Sequence of chain 5.A:
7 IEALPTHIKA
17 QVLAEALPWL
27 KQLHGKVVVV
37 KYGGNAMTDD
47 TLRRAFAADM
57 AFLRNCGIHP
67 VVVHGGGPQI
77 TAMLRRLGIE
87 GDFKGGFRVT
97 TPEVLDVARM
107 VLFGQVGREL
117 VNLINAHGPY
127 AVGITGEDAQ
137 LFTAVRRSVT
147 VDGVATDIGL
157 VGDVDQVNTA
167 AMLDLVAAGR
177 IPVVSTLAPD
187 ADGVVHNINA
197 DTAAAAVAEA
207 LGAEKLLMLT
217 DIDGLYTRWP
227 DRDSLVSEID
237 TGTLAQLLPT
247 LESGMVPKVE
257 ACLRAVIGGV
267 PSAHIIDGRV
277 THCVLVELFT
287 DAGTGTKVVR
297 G

Binding-site contacts:
Ligand atom C02 contacts residue 98T1 of chain 5.B at 1.2 Å.
Ligand atom I11 contacts residue 98T1 of chain 5.B at 0.3 Å.
Ligand atom C12 contacts residue LEU171 of chain 5.A at 3.8 Å (hydrophobic).
Ligand atom I11 contacts residue VAL128 of chain 5.A at 4.0 Å.
Ligand atom O09 contacts residue 98T1 of chain 5.B at 1.6 Å.
Ligand atom C10 contacts residue 98T1 of chain 5.B at 0.5 Å.
Ligand atom C05 contacts residue 98T1 of chain 5.B at 0.5 Å.
Ligand atom C07 contacts residue ILE130 of chain 2.A at 4.3 Å (hydrophobic).
Ligand atom C04 contacts residue ALA135 of chain 5.A at 4.2 Å (hydrophobic).
Ligand atom C07 contacts residue VAL128 of chain 2.A at 4.3 Å (hydrophobic).
Ligand atom C07 contacts residue ILE130 of chain 5.A at 4.0 Å (hydrophobic).
Ligand atom C02 contacts residue LEU171 of chain 5.A at 4.0 Å (hydrophobic).
Ligand atom C04 contacts residue 98T1 of chain 5.B at 1.7 Å.
Ligand atom C05 contacts residue LEU171 of chain 5.A at 3.9 Å (hydrophobic).
Ligand atom C10 contacts residue LEU171 of chain 2.A at 4.1 Å (hydrophobic).
Ligand atom O09 contacts residue ILE130 of chain 2.A at 3.2 Å.
Ligand atom C05 contacts residue LEU171 of chain 2.A at 4.1 Å (hydrophobic).
Ligand atom O03 contacts residue VAL128 of chain 2.A at 4.1 Å.
Ligand atom C12 contacts residue LEU171 of chain 2.A at 3.6 Å (hydrophobic).
Ligand atom C12 contacts residue 98T1 of chain 5.B at 0.5 Å.
Ligand atom C08 contacts residue ILE130 of chain 2.A at 3.9 Å (hydrophobic).
Ligand atom C10 contacts residue VAL128 of chain 5.A at 4.3 Å (hydrophobic).
Ligand atom C04 contacts residue ARG176 of chain 2.A at 3.4 Å.
Ligand atom O09 contacts residue ASP134 of chain 2.A at 3.9 Å.
Ligand atom C07 contacts residue 98T1 of chain 5.B at 0.5 Å.
Ligand atom C04 contacts residue LEU137 of chain 5.A at 4.3 Å (hydrophobic).
Ligand atom C08 contacts residue VAL128 of chain 5.A at 3.9 Å (hydrophobic).
Ligand atom O01 contacts residue LEU171 of chain 2.A at 4.0 Å.
Ligand atom C08 contacts residue 98T1 of chain 5.B at 0.5 Å.
Ligand atom C06 contacts residue 98T1 of chain 5.B at 0.5 Å.
Ligand atom O01 contacts residue ARG176 of chain 2.A at 4.3 Å.
Ligand atom O03 contacts residue 98T1 of chain 5.B at 0.3 Å.
Ligand atom O09 contacts residue VAL128 of chain 5.A at 3.5 Å.
Ligand atom C04 contacts residue ALA167 of chain 5.A at 4.0 Å (hydrophobic).
Ligand atom C02 contacts residue LEU171 of chain 2.A at 4.3 Å (hydrophobic).
Ligand atom O01 contacts residue 98T1 of chain 5.B at 2.2 Å.
Ligand atom C06 contacts residue ILE130 of chain 5.A at 4.1 Å (hydrophobic).
Ligand atom O01 contacts residue LEU171 of chain 5.A at 3.9 Å.
Ligand atom O03 contacts residue ARG176 of chain 2.A at 4.2 Å.
Ligand atom C06 contacts residue VAL128 of chain 2.A at 4.0 Å (hydrophobic).

Sequence of chain 2.A:
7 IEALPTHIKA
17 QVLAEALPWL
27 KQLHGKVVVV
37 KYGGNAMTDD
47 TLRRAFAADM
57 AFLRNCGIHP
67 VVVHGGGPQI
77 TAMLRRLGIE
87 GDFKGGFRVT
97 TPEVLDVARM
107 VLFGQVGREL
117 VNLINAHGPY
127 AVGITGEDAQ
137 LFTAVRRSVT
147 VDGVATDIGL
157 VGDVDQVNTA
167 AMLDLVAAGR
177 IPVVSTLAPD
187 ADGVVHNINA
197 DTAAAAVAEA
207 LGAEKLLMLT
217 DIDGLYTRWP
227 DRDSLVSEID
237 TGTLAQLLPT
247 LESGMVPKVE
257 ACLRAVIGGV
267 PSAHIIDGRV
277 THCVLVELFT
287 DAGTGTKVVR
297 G

This protein binds this small molecule.
Small molecule (SMILES): COC(=O)c1ccc(O)c(I)c1